Binding-site contacts:
Ligand atom C1' contacts residue HIS239 of chain 1.F at 3.9 Å.
Ligand atom N7 contacts residue ILE148 of chain 1.F at 3.6 Å.
Ligand atom N3 contacts residue TYR185 of chain 1.F at 3.6 Å.
Ligand atom C6 contacts residue ILE148 of chain 1.F at 3.9 Å (hydrophobic).
Ligand atom C1' contacts residue LEU240 of chain 1.F at 3.9 Å (hydrophobic).
Ligand atom O2' contacts residue THR241 of chain 1.F at 2.6 Å (h-bond).
Ligand atom O2' contacts residue HIS239 of chain 1.F at 3.7 Å.
Ligand atom O3G contacts residue ARG202 of chain 1.F at 3.1 Å (salt-bridge).
Ligand atom C5' contacts residue ASN242 of chain 1.F at 3.1 Å.
Ligand atom N7 contacts residue ILE330 of chain 1.F at 3.9 Å.
Ligand atom O3G contacts residue ARG222 of chain 1.F at 3.0 Å (salt-bridge).
Ligand atom O3' contacts residue THR241 of chain 1.F at 3.0 Å (h-bond).
Ligand atom PG contacts residue ASN333 of chain 1.F at 3.7 Å.
Ligand atom PG contacts residue GLU331 of chain 1.F at 3.8 Å.
Ligand atom C4' contacts residue ASN242 of chain 1.F at 3.2 Å.
Ligand atom C8 contacts residue ILE148 of chain 1.F at 3.7 Å (hydrophobic).
Ligand atom O1G contacts residue ASN333 of chain 1.F at 2.3 Å (h-bond).
Ligand atom C5 contacts residue ILE148 of chain 1.F at 3.8 Å (hydrophobic).
Ligand atom O1B contacts residue LYS74 of chain 1.F at 3.1 Å (salt-bridge).
Ligand atom C2' contacts residue THR241 of chain 1.F at 3.8 Å.
Ligand atom C3B contacts residue ASN242 of chain 1.F at 3.9 Å.
Ligand atom O3G contacts residue ASN333 of chain 1.F at 4.0 Å.
Ligand atom O1G contacts residue ASP318 of chain 1.F at 4.0 Å.
Ligand atom C4' contacts residue THR241 of chain 1.F at 3.9 Å.
Ligand atom N6 contacts residue GLN183 of chain 1.F at 3.3 Å (h-bond).
Ligand atom N3 contacts residue LYS198 of chain 1.F at 3.1 Å (salt-bridge).
Ligand atom N1 contacts residue LEU186 of chain 1.F at 3.5 Å (h-bond).
Ligand atom O1B contacts residue GLU331 of chain 1.F at 3.0 Å (salt-bridge).
Ligand atom O4' contacts residue LEU240 of chain 1.F at 3.3 Å.
Ligand atom O3G contacts residue ASP318 of chain 1.F at 3.5 Å (salt-bridge).
Ligand atom C2 contacts residue LYS198 of chain 1.F at 3.5 Å.
Ligand atom N6 contacts residue LYS184 of chain 1.F at 3.4 Å (salt-bridge).
Ligand atom O1G contacts residue GLU331 of chain 1.F at 2.6 Å (salt-bridge).
Ligand atom C8 contacts residue ILE330 of chain 1.F at 3.9 Å (hydrophobic).
Ligand atom N1 contacts residue TYR185 of chain 1.F at 3.6 Å.
Ligand atom O2A contacts residue LYS74 of chain 1.F at 3.4 Å.
Ligand atom C2 contacts residue TYR185 of chain 1.F at 3.3 Å (hydrophobic).
Ligand atom C3' contacts residue THR241 of chain 1.F at 3.9 Å.
Ligand atom O3' contacts residue ASP200 of chain 1.F at 3.4 Å (salt-bridge).
Ligand atom N6 contacts residue ILE148 of chain 1.F at 3.4 Å.

Sequence of chain 1.F:
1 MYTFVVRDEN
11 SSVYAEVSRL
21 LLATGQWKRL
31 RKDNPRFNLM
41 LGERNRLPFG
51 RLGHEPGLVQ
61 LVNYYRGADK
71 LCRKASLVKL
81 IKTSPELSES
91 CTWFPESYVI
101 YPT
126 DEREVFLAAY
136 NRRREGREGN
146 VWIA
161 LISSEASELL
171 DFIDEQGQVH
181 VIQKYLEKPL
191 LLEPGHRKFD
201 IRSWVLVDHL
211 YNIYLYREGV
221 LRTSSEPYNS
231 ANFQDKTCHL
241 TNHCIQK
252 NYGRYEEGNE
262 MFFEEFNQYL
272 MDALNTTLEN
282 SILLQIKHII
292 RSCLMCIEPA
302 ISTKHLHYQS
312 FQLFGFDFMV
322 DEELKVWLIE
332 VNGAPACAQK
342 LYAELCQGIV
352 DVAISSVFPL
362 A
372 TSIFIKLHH

The protein below binds the small molecule below.
Small molecule (SMILES): Nc1ncnc2c1ncn2[C@@H]1O[C@H](CO[P](=O)(O)O[P](=O)(O)CP(=O)(O)O)[C@@H](O)[C@H]1O